Binding-site contacts:
Ligand atom O7 contacts residue ASN122 of chain 3.D at 4.2 Å.
Ligand atom C3 contacts residue ASN122 of chain 3.D at 3.8 Å.
Ligand atom N2 contacts residue ASN122 of chain 3.D at 2.9 Å (h-bond).
Ligand atom C8 contacts residue ASN122 of chain 3.D at 4.0 Å.
Ligand atom C7 contacts residue ASN122 of chain 3.D at 3.7 Å.
Ligand atom C8 contacts residue LYS133 of chain 3.D at 3.8 Å.
Ligand atom C8 contacts residue PHE121 of chain 3.D at 3.8 Å (hydrophobic).
Ligand atom O7 contacts residue GLN100 of chain 3.D at 3.7 Å.
Ligand atom C7 contacts residue LYS133 of chain 3.D at 4.5 Å.
Ligand atom C8 contacts residue GLN100 of chain 3.D at 3.7 Å.
Ligand atom C5 contacts residue ASN122 of chain 3.D at 3.7 Å.
Ligand atom N2 contacts residue LYS133 of chain 3.D at 4.2 Å.
Ligand atom O5 contacts residue ASN122 of chain 3.D at 2.4 Å (h-bond).
Ligand atom C7 contacts residue GLN100 of chain 3.D at 4.1 Å.
Ligand atom C2 contacts residue ASN122 of chain 3.D at 2.5 Å.
Ligand atom C8 contacts residue SER120 of chain 3.D at 4.0 Å.
Ligand atom C1 contacts residue ASN122 of chain 3.D at 1.4 Å.
Ligand atom C4 contacts residue ASN122 of chain 3.D at 4.2 Å.

Sequence of chain 3.D:
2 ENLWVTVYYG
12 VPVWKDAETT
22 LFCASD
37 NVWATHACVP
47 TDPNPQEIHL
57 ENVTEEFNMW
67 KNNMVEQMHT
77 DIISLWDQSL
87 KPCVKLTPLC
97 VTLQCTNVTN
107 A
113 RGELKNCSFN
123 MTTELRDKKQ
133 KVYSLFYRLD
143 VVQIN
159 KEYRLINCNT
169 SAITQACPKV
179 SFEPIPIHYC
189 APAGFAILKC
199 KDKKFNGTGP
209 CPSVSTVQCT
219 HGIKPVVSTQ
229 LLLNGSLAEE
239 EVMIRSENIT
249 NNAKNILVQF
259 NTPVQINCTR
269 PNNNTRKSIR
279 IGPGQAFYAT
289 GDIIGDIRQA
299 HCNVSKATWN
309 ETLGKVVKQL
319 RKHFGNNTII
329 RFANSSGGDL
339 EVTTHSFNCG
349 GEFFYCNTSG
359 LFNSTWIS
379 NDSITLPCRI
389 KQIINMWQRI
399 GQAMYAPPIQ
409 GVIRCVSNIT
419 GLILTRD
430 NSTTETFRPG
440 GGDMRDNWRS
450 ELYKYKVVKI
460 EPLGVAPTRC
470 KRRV

This protein binds this small molecule.
Small molecule (SMILES): CC(=O)N[C@@H]1[C@@H](O)[C@H](O)[C@@H](CO)O[C@H]1O